Binding-site contacts:
Ligand atom O6 contacts residue LYS147 of chain 1.C at 3.3 Å (salt-bridge).
Ligand atom O6 contacts residue ALA146 of chain 1.C at 2.8 Å (h-bond).
Ligand atom O6 contacts residue ASN116 of chain 1.C at 3.5 Å (h-bond).
Ligand atom O3' contacts residue ASP30 of chain 1.C at 3.3 Å (salt-bridge).
Ligand atom O1A contacts residue SER17 of chain 1.C at 3.5 Å (h-bond).
Ligand atom O2' contacts residue PHE28 of chain 1.C at 3.2 Å.
Ligand atom O1B contacts residue VAL14 of chain 1.C at 3.2 Å (h-bond).
Ligand atom N2 contacts residue LEU120 of chain 1.C at 3.4 Å.
Ligand atom O6 contacts residue ASP119 of chain 1.C at 3.4 Å (salt-bridge).
Ligand atom O2B contacts residue MG1 of chain 1.J at 2.2 Å.
Ligand atom O1A contacts residue ALA18 of chain 1.C at 2.8 Å (h-bond).
Ligand atom C5 contacts residue LYS117 of chain 1.C at 3.5 Å.
Ligand atom O3G contacts residue LYS16 of chain 1.C at 2.6 Å (salt-bridge).
Ligand atom O3A contacts residue GLY15 of chain 1.C at 3.2 Å (h-bond).
Ligand atom N1 contacts residue ASP119 of chain 1.C at 2.8 Å (salt-bridge).
Ligand atom O3G contacts residue GLY60 of chain 1.C at 2.9 Å (h-bond).
Ligand atom O1A contacts residue GLY15 of chain 1.C at 3.4 Å.
Ligand atom N2 contacts residue ASP119 of chain 1.C at 3.0 Å (salt-bridge).
Ligand atom C2' contacts residue ASP30 of chain 1.C at 3.2 Å.
Ligand atom O6 contacts residue LYS117 of chain 1.C at 3.4 Å.
Ligand atom O2B contacts residue SER17 of chain 1.C at 3.0 Å (h-bond).
Ligand atom O1B contacts residue LYS16 of chain 1.C at 2.8 Å (salt-bridge).
Ligand atom C6 contacts residue ASP119 of chain 1.C at 3.5 Å.
Ligand atom O1B contacts residue GLY15 of chain 1.C at 3.1 Å (h-bond).
Ligand atom N3B contacts residue GLY13 of chain 1.C at 3.1 Å (h-bond).
Ligand atom O2G contacts residue MG1 of chain 1.J at 2.2 Å.
Ligand atom O2' contacts residue ASP30 of chain 1.C at 2.5 Å (salt-bridge).
Ligand atom O6 contacts residue SER145 of chain 1.C at 3.3 Å.
Ligand atom C5' contacts residue GLY13 of chain 1.C at 3.5 Å.
Ligand atom N3B contacts residue MG1 of chain 1.J at 3.4 Å.
Ligand atom C3' contacts residue ASP30 of chain 1.C at 3.3 Å.
Ligand atom N9 contacts residue LYS117 of chain 1.C at 3.6 Å.
Ligand atom PG contacts residue MG1 of chain 1.J at 3.3 Å.
Ligand atom O1B contacts residue GLY13 of chain 1.C at 3.5 Å (h-bond).
Ligand atom O3G contacts residue GLY12 of chain 1.C at 3.6 Å.
Ligand atom C6 contacts residue LYS117 of chain 1.C at 3.5 Å.
Ligand atom PB contacts residue MG1 of chain 1.J at 3.3 Å.
Ligand atom O4' contacts residue LYS117 of chain 1.C at 3.1 Å (salt-bridge).
Ligand atom N7 contacts residue ASN116 of chain 1.C at 3.2 Å (h-bond).
Ligand atom C8 contacts residue ALA18 of chain 1.C at 3.6 Å (hydrophobic).

This small molecule binds to this protein.
Small molecule (SMILES): Nc1nc2c(ncn2[C@@H]2O[C@H](CO[P](=O)(O)O[P](=O)(O)NP(=O)(O)O)[C@@H](O)[C@H]2O)c(=O)[nH]1

Sequence of chain 1.C:
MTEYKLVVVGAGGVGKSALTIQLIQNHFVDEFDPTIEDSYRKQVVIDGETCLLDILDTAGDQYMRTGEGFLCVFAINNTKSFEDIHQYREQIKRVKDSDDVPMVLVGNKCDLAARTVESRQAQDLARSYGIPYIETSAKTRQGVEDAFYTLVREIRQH